A small-molecule ligand and the protein it binds are described below.
Small molecule (SMILES): CC(=O)N[C@H]1[C@H](O[C@H]2[C@H](O)[C@@H](NC(C)=O)CO[C@@H]2CO)O[C@H](CO)[C@@H](O[C@@H]2O[C@H](CO[C@H]3O[C@H](CO)[C@@H](O)[C@H](O)[C@@H]3O)[C@@H](O)[C@H](O)[C@@H]2O)[C@@H]1O

Binding-site contacts:
Ligand atom O6 contacts residue MAN6 of chain 1.IA at 4.0 Å.
Ligand atom C1 contacts residue SER357 of chain 1.E at 3.4 Å.
Ligand atom O6 contacts residue SER357 of chain 1.E at 2.7 Å (h-bond).
Ligand atom O6 contacts residue GLY358 of chain 1.E at 4.4 Å.
Ligand atom C8 contacts residue NAG1 of chain 1.KB at 3.7 Å.
Ligand atom C6 contacts residue NAG2 of chain 1.IA at 4.3 Å.
Ligand atom C8 contacts residue NAG1 of chain 1.IA at 4.4 Å.
Ligand atom C1 contacts residue NAG1 of chain 1.IA at 4.1 Å.
Ligand atom O6 contacts residue ASN332 of chain 1.E at 4.1 Å.
Ligand atom C2 contacts residue NAG1 of chain 1.IA at 4.4 Å.
Ligand atom C3 contacts residue ASN355 of chain 1.E at 3.8 Å.
Ligand atom C6 contacts residue NAG1 of chain 1.IA at 3.9 Å.
Ligand atom N2 contacts residue NAG1 of chain 1.IA at 4.0 Å.
Ligand atom O7 contacts residue ASN355 of chain 1.E at 3.7 Å.
Ligand atom N2 contacts residue ASN355 of chain 1.E at 3.0 Å (h-bond).
Ligand atom C5 contacts residue NAG1 of chain 1.IA at 3.8 Å.
Ligand atom C6 contacts residue SER357 of chain 1.E at 3.7 Å.
Ligand atom O5 contacts residue ASN355 of chain 1.E at 2.4 Å (h-bond).
Ligand atom O6 contacts residue BMA3 of chain 1.IA at 4.2 Å.
Ligand atom C7 contacts residue NAG1 of chain 1.IA at 4.0 Å.
Ligand atom C1 contacts residue ASN355 of chain 1.E at 1.5 Å.
Ligand atom C5 contacts residue SER357 of chain 1.E at 3.6 Å.
Ligand atom C5 contacts residue ASN332 of chain 1.E at 4.1 Å.
Ligand atom O6 contacts residue NAG2 of chain 1.IA at 3.2 Å.
Ligand atom C4 contacts residue ASN355 of chain 1.E at 4.2 Å.
Ligand atom C3 contacts residue NAG1 of chain 1.IA at 4.1 Å.
Ligand atom C6 contacts residue ASN332 of chain 1.E at 4.2 Å.
Ligand atom O4 contacts residue NAG1 of chain 1.IA at 3.7 Å.
Ligand atom C7 contacts residue ASN355 of chain 1.E at 3.5 Å.
Ligand atom O7 contacts residue NAG1 of chain 1.IA at 4.3 Å.
Ligand atom O6 contacts residue NAG1 of chain 1.IA at 4.4 Å.
Ligand atom C2 contacts residue ASN355 of chain 1.E at 2.5 Å.
Ligand atom O7 contacts residue PRO385 of chain 1.E at 4.1 Å.
Ligand atom O5 contacts residue NAG2 of chain 1.IA at 4.2 Å.
Ligand atom C6 contacts residue MAN6 of chain 1.IA at 4.4 Å.
Ligand atom O5 contacts residue SER357 of chain 1.E at 2.6 Å (h-bond).
Ligand atom C5 contacts residue ASN355 of chain 1.E at 3.8 Å.

Sequence of chain 1.E:
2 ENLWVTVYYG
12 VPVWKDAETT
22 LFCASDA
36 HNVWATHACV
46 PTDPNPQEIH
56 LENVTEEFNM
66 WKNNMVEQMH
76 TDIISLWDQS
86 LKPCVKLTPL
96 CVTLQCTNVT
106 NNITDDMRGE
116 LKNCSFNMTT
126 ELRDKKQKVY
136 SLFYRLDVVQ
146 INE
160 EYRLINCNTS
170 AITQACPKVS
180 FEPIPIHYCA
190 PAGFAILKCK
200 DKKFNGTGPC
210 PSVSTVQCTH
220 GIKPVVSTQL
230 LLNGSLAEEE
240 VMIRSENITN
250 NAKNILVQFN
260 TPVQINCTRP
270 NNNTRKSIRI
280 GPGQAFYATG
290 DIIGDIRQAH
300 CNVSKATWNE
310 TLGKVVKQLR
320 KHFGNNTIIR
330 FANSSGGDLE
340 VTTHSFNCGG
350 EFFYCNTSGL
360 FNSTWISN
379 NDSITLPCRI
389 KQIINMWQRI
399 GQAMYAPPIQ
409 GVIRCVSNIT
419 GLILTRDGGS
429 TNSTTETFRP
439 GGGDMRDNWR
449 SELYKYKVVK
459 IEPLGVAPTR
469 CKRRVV